Sequence of chain 1.B:
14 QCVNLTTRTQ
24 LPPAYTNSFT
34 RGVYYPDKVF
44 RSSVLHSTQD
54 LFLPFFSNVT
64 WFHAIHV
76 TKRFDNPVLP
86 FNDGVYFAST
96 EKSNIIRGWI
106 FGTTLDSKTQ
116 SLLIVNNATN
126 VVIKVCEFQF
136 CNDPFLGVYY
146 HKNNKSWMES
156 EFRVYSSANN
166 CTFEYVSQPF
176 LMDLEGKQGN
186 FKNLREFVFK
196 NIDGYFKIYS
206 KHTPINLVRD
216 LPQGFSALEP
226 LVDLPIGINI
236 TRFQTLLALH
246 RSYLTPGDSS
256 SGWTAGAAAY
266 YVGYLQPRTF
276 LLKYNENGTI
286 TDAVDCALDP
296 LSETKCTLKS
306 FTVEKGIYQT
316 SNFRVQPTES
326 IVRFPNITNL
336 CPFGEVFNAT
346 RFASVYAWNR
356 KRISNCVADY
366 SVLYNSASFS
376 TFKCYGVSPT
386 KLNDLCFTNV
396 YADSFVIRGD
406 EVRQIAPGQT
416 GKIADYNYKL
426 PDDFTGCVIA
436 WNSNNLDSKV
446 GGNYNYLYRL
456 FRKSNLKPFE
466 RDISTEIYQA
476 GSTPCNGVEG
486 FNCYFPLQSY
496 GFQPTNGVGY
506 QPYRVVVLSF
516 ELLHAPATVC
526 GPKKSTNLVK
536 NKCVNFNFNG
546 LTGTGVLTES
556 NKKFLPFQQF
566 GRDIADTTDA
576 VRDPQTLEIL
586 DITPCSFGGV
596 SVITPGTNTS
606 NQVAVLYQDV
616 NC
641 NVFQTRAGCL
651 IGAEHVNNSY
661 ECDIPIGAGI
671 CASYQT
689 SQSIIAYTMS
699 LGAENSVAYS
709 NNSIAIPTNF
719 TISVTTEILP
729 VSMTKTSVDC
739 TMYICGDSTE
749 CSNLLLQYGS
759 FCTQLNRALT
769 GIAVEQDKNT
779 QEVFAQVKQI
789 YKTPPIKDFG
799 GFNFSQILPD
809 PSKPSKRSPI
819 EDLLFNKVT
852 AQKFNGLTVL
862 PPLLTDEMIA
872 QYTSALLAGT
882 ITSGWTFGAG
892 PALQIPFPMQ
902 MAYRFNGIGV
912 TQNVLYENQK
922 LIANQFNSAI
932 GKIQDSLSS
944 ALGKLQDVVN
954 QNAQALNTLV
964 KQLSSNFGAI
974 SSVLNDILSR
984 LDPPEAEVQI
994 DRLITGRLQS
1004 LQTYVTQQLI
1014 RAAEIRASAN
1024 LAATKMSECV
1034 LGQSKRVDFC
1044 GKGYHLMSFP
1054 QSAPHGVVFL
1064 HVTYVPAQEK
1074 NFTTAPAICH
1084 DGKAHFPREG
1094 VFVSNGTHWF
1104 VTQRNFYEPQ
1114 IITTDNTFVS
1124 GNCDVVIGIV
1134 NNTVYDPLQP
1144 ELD

This protein binds this small molecule.
Small molecule (SMILES): CC(=O)N[C@H]1[C@H](O[C@H]2[C@H](O)[C@@H](NC(C)=O)CO[C@@H]2CO)O[C@H](CO)[C@@H](O)[C@@H]1O

Binding-site contacts:
Ligand atom C2 contacts residue SER803 of chain 1.B at 4.4 Å.
Ligand atom C7 contacts residue ASN801 of chain 1.B at 3.3 Å.
Ligand atom O6 contacts residue GLN804 of chain 1.B at 2.6 Å (h-bond).
Ligand atom C1 contacts residue SER803 of chain 1.B at 3.4 Å.
Ligand atom C1 contacts residue ASN801 of chain 1.B at 1.4 Å.
Ligand atom C5 contacts residue SER803 of chain 1.B at 4.2 Å.
Ligand atom C6 contacts residue GLN804 of chain 1.B at 3.3 Å.
Ligand atom N2 contacts residue ASN801 of chain 1.B at 2.9 Å (h-bond).
Ligand atom O5 contacts residue GLN804 of chain 1.B at 3.7 Å.
Ligand atom C5 contacts residue GLN804 of chain 1.B at 3.5 Å.
Ligand atom C1 contacts residue GLN804 of chain 1.B at 4.5 Å.
Ligand atom O7 contacts residue ASN801 of chain 1.B at 3.4 Å (h-bond).
Ligand atom C2 contacts residue ASN801 of chain 1.B at 2.5 Å.
Ligand atom C5 contacts residue ASN801 of chain 1.B at 3.7 Å.
Ligand atom O5 contacts residue SER803 of chain 1.B at 3.9 Å.
Ligand atom C8 contacts residue ASN801 of chain 1.B at 4.4 Å.
Ligand atom O5 contacts residue ASN801 of chain 1.B at 2.4 Å (h-bond).
Ligand atom C4 contacts residue ASN801 of chain 1.B at 4.2 Å.
Ligand atom C3 contacts residue ASN801 of chain 1.B at 3.8 Å.